Sequence of chain 1.B:
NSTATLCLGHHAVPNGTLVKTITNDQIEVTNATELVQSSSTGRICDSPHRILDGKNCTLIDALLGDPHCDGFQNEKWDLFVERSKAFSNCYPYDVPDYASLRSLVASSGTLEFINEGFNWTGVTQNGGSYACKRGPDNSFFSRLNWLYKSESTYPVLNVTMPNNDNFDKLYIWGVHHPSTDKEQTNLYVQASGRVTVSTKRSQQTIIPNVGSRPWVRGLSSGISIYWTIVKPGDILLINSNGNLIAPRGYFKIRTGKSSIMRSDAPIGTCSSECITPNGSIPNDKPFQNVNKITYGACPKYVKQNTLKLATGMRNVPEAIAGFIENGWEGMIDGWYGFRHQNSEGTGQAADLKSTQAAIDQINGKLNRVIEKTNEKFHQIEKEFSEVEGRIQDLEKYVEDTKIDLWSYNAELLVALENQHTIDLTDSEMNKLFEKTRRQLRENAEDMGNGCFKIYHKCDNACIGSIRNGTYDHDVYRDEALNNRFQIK

Binding-site contacts:
Ligand atom C5 contacts residue ASN56 of chain 1.B at 3.6 Å.
Ligand atom C3 contacts residue ASN56 of chain 1.B at 3.8 Å.
Ligand atom N2 contacts residue ASN56 of chain 1.B at 3.0 Å (h-bond).
Ligand atom O5 contacts residue ASN56 of chain 1.B at 2.2 Å (h-bond).
Ligand atom O5 contacts residue PHE87 of chain 1.B at 3.5 Å.
Ligand atom C8 contacts residue LYS55 of chain 1.B at 3.8 Å.
Ligand atom C2 contacts residue ASN56 of chain 1.B at 2.5 Å.
Ligand atom C1 contacts residue ASN56 of chain 1.B at 1.4 Å.
Ligand atom O7 contacts residue ASN56 of chain 1.B at 3.5 Å (h-bond).
Ligand atom C4 contacts residue ASN56 of chain 1.B at 4.2 Å.
Ligand atom C6 contacts residue PHE87 of chain 1.B at 4.3 Å (hydrophobic).
Ligand atom C7 contacts residue ASN56 of chain 1.B at 3.5 Å.
Ligand atom C5 contacts residue PHE87 of chain 1.B at 4.4 Å (hydrophobic).
Ligand atom C1 contacts residue PHE87 of chain 1.B at 4.1 Å (hydrophobic).
Ligand atom O6 contacts residue PHE87 of chain 1.B at 3.8 Å.

A small-molecule ligand and the protein it binds are described below.
Small molecule (SMILES): CC(=O)N[C@@H]1[C@@H](O)[C@H](O)[C@@H](CO)O[C@H]1O